Sequence of chain 1.A:
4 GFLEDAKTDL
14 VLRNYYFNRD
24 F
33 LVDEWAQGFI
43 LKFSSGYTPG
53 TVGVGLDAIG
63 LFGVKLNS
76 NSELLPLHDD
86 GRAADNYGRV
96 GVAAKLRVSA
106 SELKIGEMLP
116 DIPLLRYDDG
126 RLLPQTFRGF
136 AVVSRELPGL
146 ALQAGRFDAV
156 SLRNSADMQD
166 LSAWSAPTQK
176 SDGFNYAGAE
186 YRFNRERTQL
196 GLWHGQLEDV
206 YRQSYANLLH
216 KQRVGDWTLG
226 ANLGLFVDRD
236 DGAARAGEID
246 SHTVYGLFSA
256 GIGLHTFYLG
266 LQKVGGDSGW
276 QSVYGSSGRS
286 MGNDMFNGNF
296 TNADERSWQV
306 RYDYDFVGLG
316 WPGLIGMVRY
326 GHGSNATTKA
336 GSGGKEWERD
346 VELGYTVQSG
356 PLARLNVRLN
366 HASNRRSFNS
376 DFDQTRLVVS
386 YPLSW

A small-molecule ligand and the protein it binds are described below.
Small molecule (SMILES): COc1cc(C(=O)[O-])ccc1O

Binding-site contacts:
Ligand atom CM1 contacts residue LYS340 of chain 1.A at 3.9 Å.
Ligand atom O3 contacts residue ASP376 of chain 1.A at 4.2 Å.
Ligand atom CO1 contacts residue TRP342 of chain 1.A at 3.6 Å (hydrophobic).
Ligand atom O2 contacts residue LYS340 of chain 1.A at 4.0 Å.
Ligand atom CZ contacts residue SER372 of chain 1.A at 3.8 Å.
Ligand atom CM1 contacts residue GLU341 of chain 1.A at 3.8 Å.
Ligand atom CZ contacts residue LYS340 of chain 1.A at 3.9 Å.
Ligand atom CO1 contacts residue LYS340 of chain 1.A at 4.0 Å.
Ligand atom CO1 contacts residue GLU341 of chain 1.A at 4.1 Å.
Ligand atom O3 contacts residue LYS340 of chain 1.A at 4.1 Å.
Ligand atom CM2 contacts residue LYS340 of chain 1.A at 4.4 Å.
Ligand atom CO1 contacts residue HIS327 of chain 1.A at 4.0 Å.
Ligand atom CZ contacts residue ARG371 of chain 1.A at 4.0 Å.
Ligand atom CM2 contacts residue SER372 of chain 1.A at 4.0 Å.
Ligand atom O3 contacts residue ARG371 of chain 1.A at 2.9 Å (salt-bridge).
Ligand atom O3 contacts residue SER372 of chain 1.A at 3.2 Å (h-bond).
Ligand atom CV contacts residue SER372 of chain 1.A at 3.9 Å.
Ligand atom CZ contacts residue ARG370 of chain 1.A at 4.1 Å.
Ligand atom OM contacts residue SER372 of chain 1.A at 3.6 Å.
Ligand atom CC contacts residue LYS340 of chain 1.A at 3.6 Å.
Ligand atom O2 contacts residue HIS327 of chain 1.A at 2.8 Å (h-bond).
Ligand atom CO2 contacts residue LYS340 of chain 1.A at 4.1 Å.
Ligand atom C1 contacts residue HIS327 of chain 1.A at 4.4 Å.
Ligand atom O1 contacts residue LYS340 of chain 1.A at 3.4 Å.
Ligand atom CM1 contacts residue ARG370 of chain 1.A at 3.7 Å.
Ligand atom CC contacts residue HIS327 of chain 1.A at 3.9 Å.
Ligand atom O3 contacts residue ARG370 of chain 1.A at 3.1 Å.
Ligand atom C1 contacts residue LYS340 of chain 1.A at 3.8 Å.
Ligand atom CM1 contacts residue ARG371 of chain 1.A at 4.5 Å.
Ligand atom CM1 contacts residue TRP342 of chain 1.A at 3.5 Å (hydrophobic).